This small molecule binds to this protein.
Small molecule (SMILES): CC(=O)N[C@@H]1[C@@H](O)[C@H](O)[C@@H](CO)O[C@H]1O

Sequence of chain 1.A:
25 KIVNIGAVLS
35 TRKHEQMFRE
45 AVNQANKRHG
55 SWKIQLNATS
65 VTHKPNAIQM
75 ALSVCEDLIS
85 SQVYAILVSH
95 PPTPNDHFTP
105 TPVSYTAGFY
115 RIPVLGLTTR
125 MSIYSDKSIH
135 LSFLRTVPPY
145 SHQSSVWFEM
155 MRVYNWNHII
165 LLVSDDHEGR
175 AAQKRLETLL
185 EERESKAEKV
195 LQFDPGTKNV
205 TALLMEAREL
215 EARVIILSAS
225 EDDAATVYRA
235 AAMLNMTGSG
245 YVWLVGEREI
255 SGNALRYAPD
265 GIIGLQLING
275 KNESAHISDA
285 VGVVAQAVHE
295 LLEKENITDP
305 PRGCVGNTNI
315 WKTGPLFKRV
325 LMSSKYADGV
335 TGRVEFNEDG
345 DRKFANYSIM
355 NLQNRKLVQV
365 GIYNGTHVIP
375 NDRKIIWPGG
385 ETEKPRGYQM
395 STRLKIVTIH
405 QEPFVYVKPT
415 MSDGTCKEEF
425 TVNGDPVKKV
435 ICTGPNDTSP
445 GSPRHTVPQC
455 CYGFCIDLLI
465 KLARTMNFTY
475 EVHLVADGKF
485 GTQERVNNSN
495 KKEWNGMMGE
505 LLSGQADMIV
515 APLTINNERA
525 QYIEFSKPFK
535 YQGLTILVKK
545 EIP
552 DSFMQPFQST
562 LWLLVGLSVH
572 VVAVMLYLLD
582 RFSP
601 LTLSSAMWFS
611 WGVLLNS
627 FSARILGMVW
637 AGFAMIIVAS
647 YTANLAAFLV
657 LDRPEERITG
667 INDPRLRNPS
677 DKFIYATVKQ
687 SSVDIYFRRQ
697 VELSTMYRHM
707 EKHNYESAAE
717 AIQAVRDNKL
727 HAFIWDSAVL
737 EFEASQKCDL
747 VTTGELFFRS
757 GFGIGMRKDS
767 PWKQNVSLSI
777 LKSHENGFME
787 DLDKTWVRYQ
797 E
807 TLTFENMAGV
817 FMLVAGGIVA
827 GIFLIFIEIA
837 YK

Binding-site contacts:
Ligand atom C5 contacts residue ASN61 of chain 1.A at 3.7 Å.
Ligand atom O5 contacts residue ASN61 of chain 1.A at 2.4 Å (h-bond).
Ligand atom C1 contacts residue ASN61 of chain 1.A at 1.4 Å.
Ligand atom C3 contacts residue ASN61 of chain 1.A at 3.8 Å.
Ligand atom C1 contacts residue ASN28 of chain 1.A at 3.8 Å.
Ligand atom C4 contacts residue ASN61 of chain 1.A at 4.2 Å.
Ligand atom C2 contacts residue ASN61 of chain 1.A at 2.5 Å.
Ligand atom C7 contacts residue ASN61 of chain 1.A at 3.5 Å.
Ligand atom N2 contacts residue ASN61 of chain 1.A at 3.0 Å (h-bond).
Ligand atom O7 contacts residue ASN61 of chain 1.A at 3.1 Å.
Ligand atom O5 contacts residue ASN28 of chain 1.A at 3.6 Å.
Ligand atom C1 contacts residue ALA62 of chain 1.A at 4.3 Å (hydrophobic).